Binding-site contacts:
Ligand atom O6 contacts residue GLN642 of chain 1.K at 4.2 Å.
Ligand atom O7 contacts residue THR616 of chain 1.K at 3.6 Å.
Ligand atom C4 contacts residue ASN614 of chain 1.K at 4.3 Å.
Ligand atom C2 contacts residue ASN614 of chain 1.K at 2.5 Å.
Ligand atom O5 contacts residue ASN614 of chain 1.K at 2.4 Å (h-bond).
Ligand atom C5 contacts residue ASN614 of chain 1.K at 3.7 Å.
Ligand atom C3 contacts residue ASN614 of chain 1.K at 3.8 Å.
Ligand atom C8 contacts residue THR616 of chain 1.K at 4.1 Å.
Ligand atom N2 contacts residue ASN614 of chain 1.K at 2.9 Å (h-bond).
Ligand atom C1 contacts residue ASN614 of chain 1.K at 1.5 Å.
Ligand atom C7 contacts residue THR616 of chain 1.K at 4.2 Å.
Ligand atom C7 contacts residue ASN614 of chain 1.K at 3.6 Å.
Ligand atom O7 contacts residue ASN614 of chain 1.K at 3.9 Å.

Sequence of chain 1.K:
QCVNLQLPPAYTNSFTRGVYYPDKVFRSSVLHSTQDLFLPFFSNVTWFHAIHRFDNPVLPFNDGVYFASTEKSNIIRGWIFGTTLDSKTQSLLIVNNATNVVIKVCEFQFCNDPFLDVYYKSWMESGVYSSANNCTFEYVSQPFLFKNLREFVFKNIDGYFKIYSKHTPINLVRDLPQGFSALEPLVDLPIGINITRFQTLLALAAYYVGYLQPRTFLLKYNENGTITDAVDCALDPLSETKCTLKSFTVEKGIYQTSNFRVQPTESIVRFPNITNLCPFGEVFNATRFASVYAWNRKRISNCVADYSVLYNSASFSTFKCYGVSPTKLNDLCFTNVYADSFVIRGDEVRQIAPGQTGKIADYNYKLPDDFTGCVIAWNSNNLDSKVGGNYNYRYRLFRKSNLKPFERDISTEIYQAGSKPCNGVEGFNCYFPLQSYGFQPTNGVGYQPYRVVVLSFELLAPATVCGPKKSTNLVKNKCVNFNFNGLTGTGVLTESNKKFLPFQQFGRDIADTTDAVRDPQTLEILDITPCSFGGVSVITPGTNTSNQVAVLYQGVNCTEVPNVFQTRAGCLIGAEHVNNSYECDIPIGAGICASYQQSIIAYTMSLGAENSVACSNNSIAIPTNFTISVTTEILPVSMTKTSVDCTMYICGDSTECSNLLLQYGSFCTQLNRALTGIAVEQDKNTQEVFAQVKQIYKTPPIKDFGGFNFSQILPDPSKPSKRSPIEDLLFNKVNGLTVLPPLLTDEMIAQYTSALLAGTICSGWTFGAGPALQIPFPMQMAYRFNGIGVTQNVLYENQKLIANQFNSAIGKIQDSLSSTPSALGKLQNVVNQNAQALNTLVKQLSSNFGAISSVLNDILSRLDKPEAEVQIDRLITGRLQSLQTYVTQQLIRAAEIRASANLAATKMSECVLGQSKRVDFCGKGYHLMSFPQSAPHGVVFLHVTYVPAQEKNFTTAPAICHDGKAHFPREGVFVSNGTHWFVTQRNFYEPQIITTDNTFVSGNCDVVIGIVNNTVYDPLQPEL

This protein binds this small molecule.
Small molecule (SMILES): CC(=O)N[C@@H]1[C@@H](O)[C@H](O)[C@@H](CO)O[C@H]1O